Binding-site contacts:
Ligand atom O33 contacts residue WGO1 of chain 1.E at 0.2 Å (h-bond).
Ligand atom C09 contacts residue WGO1 of chain 1.E at 0.2 Å.
Ligand atom C20 contacts residue WGO1 of chain 1.E at 0.1 Å.
Ligand atom O30 contacts residue WGO1 of chain 1.E at 0.8 Å (h-bond).
Ligand atom C23 contacts residue WGO1 of chain 1.E at 0.2 Å.
Ligand atom C18 contacts residue WGO1 of chain 1.E at 0.1 Å.
Ligand atom N15 contacts residue WGO1 of chain 1.E at 0.1 Å (h-bond).
Ligand atom O34 contacts residue GLU170 of chain 1.B at 2.9 Å (salt-bridge).
Ligand atom N22 contacts residue WGO1 of chain 1.E at 0.2 Å (h-bond).
Ligand atom C31 contacts residue CYS149 of chain 1.B at 1.8 Å (hydrophobic).
Ligand atom O34 contacts residue WGO1 of chain 1.E at 0.4 Å (h-bond).
Ligand atom N22 contacts residue CYS149 of chain 1.B at 3.0 Å (h-bond).
Ligand atom C21 contacts residue WGO1 of chain 1.E at 0.1 Å.
Ligand atom O30 contacts residue GLU170 of chain 1.B at 3.3 Å.
Ligand atom C28 contacts residue WGO1 of chain 1.E at 0.2 Å.
Ligand atom O30 contacts residue HIS167 of chain 1.B at 2.9 Å (h-bond).
Ligand atom N27 contacts residue WGO1 of chain 1.E at 0.4 Å (h-bond).
Ligand atom C17 contacts residue WGO1 of chain 1.E at 0.1 Å.
Ligand atom C24 contacts residue CYS149 of chain 1.B at 3.2 Å (hydrophobic).
Ligand atom C16 contacts residue WGO1 of chain 1.E at 0.1 Å.
Ligand atom C12 contacts residue GLU170 of chain 1.B at 3.2 Å.
Ligand atom O13 contacts residue WGO1 of chain 1.E at 0.5 Å (h-bond).
Ligand atom C12 contacts residue WGO1 of chain 1.E at 0.2 Å.
Ligand atom C28 contacts residue ASN146 of chain 1.B at 3.3 Å.
Ligand atom C19 contacts residue WGO1 of chain 1.E at 0.1 Å.
Ligand atom O34 contacts residue MET169 of chain 1.B at 3.3 Å.
Ligand atom C29 contacts residue WGO1 of chain 1.E at 0.6 Å.
Ligand atom C23 contacts residue CYS149 of chain 1.B at 2.7 Å (hydrophobic).
Ligand atom N22 contacts residue HIS168 of chain 1.B at 2.9 Å (h-bond).
Ligand atom O32 contacts residue WGO1 of chain 1.E at 1.3 Å.
Ligand atom C25 contacts residue WGO1 of chain 1.E at 0.4 Å.
Ligand atom C14 contacts residue WGO1 of chain 1.E at 0.3 Å.
Ligand atom O13 contacts residue GLN193 of chain 1.B at 3.1 Å (h-bond).
Ligand atom O32 contacts residue CYS149 of chain 1.B at 2.7 Å (h-bond).
Ligand atom C26 contacts residue WGO1 of chain 1.E at 0.4 Å.
Ligand atom N15 contacts residue GLN193 of chain 1.B at 2.9 Å (h-bond).
Ligand atom C24 contacts residue WGO1 of chain 1.E at 0.2 Å.
Ligand atom C29 contacts residue ASN146 of chain 1.B at 3.0 Å.
Ligand atom N27 contacts residue GLU170 of chain 1.B at 2.9 Å (salt-bridge).
Ligand atom C31 contacts residue WGO1 of chain 1.E at 0.1 Å.

Sequence of chain 1.B:
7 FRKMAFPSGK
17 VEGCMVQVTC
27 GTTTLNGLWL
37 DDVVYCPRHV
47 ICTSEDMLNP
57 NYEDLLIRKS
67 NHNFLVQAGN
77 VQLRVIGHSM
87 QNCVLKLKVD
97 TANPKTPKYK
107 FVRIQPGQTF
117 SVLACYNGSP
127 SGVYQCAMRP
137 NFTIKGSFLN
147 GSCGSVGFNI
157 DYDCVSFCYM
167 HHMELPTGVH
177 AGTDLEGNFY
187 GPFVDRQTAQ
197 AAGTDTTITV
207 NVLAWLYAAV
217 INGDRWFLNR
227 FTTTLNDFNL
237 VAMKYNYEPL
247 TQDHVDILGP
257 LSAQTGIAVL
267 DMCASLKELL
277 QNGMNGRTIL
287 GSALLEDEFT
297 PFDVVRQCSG

The small molecule below binds the protein below.
Small molecule (SMILES): CC(C)C[C@H](NC(=O)OCC(C)(C)Oc1ccc(F)cc1)C(=O)N[C@@H](C[C@@H]1CCNC1=O)[C@@H](O)S(=O)(=O)O